Sequence of chain 1.A:
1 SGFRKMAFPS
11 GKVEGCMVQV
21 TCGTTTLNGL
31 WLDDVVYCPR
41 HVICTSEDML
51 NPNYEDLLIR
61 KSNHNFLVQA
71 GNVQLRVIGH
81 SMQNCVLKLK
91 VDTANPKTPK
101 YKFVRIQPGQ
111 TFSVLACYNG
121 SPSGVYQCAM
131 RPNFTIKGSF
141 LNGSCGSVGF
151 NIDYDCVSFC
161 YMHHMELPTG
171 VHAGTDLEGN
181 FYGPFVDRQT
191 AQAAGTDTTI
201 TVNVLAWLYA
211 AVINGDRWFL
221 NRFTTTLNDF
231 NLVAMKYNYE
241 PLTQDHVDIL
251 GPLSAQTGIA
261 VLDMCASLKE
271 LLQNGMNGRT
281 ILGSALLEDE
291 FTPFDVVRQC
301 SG

Binding-site contacts:
Ligand atom C3 contacts residue GLN189 of chain 1.A at 3.7 Å.
Ligand atom C6 contacts residue ARG188 of chain 1.A at 3.6 Å.
Ligand atom C5 contacts residue GLN189 of chain 1.A at 3.7 Å.
Ligand atom C12 contacts residue GLU166 of chain 1.A at 3.7 Å.
Ligand atom O1 contacts residue GLN189 of chain 1.A at 3.3 Å.
Ligand atom C7 contacts residue MET165 of chain 1.A at 3.5 Å (hydrophobic).
Ligand atom C4 contacts residue DMS1 of chain 1.D at 3.7 Å.
Ligand atom C18 contacts residue DMS1 of chain 1.L at 3.6 Å.
Ligand atom C14 contacts residue GLU166 of chain 1.A at 3.7 Å.
Ligand atom CL contacts residue MET165 of chain 1.A at 3.6 Å.
Ligand atom C17 contacts residue DMS1 of chain 1.L at 3.4 Å.
Ligand atom CL contacts residue HIS41 of chain 1.A at 3.5 Å.
Ligand atom CL contacts residue HIS164 of chain 1.A at 3.5 Å.
Ligand atom N1 contacts residue HIS163 of chain 1.A at 2.7 Å (h-bond).
Ligand atom C15 contacts residue LEU141 of chain 1.A at 3.6 Å (hydrophobic).
Ligand atom O2 contacts residue GLU166 of chain 1.A at 2.9 Å (salt-bridge).
Ligand atom C6 contacts residue MET49 of chain 1.A at 3.6 Å (hydrophobic).
Ligand atom C13 contacts residue PHE140 of chain 1.A at 3.4 Å (hydrophobic).
Ligand atom CL contacts residue ASP187 of chain 1.A at 3.4 Å.
Ligand atom C3 contacts residue DMS1 of chain 1.D at 3.6 Å.
Ligand atom C18 contacts residue ASN142 of chain 1.A at 3.6 Å.
Ligand atom N1 contacts residue SER144 of chain 1.A at 3.7 Å.
Ligand atom C17 contacts residue ASN142 of chain 1.A at 3.5 Å.
Ligand atom C12 contacts residue HIS163 of chain 1.A at 3.4 Å.
Ligand atom C13 contacts residue LEU141 of chain 1.A at 3.5 Å (hydrophobic).
Ligand atom O1 contacts residue DMS1 of chain 1.D at 3.6 Å.
Ligand atom O contacts residue DMS1 of chain 1.K at 3.6 Å.
Ligand atom C13 contacts residue GLU166 of chain 1.A at 3.6 Å.
Ligand atom C6 contacts residue MET165 of chain 1.A at 3.3 Å (hydrophobic).
Ligand atom C15 contacts residue PHE140 of chain 1.A at 3.5 Å (hydrophobic).
Ligand atom C8 contacts residue HIS164 of chain 1.A at 3.2 Å.
Ligand atom O2 contacts residue MET165 of chain 1.A at 3.5 Å.
Ligand atom C15 contacts residue GLU166 of chain 1.A at 3.5 Å.
Ligand atom C5 contacts residue MET49 of chain 1.A at 3.7 Å (hydrophobic).
Ligand atom C15 contacts residue ASN142 of chain 1.A at 3.6 Å.
Ligand atom F contacts residue DMS1 of chain 1.L at 3.5 Å.
Ligand atom C contacts residue HIS41 of chain 1.A at 3.1 Å.
Ligand atom C5 contacts residue ARG188 of chain 1.A at 3.6 Å.
Ligand atom F contacts residue ASN142 of chain 1.A at 3.1 Å.
Ligand atom N1 contacts residue GLU166 of chain 1.A at 3.7 Å.

A protein and the small-molecule ligand that binds it are described below.
Small molecule (SMILES): CO[C@@]1(C(=O)Nc2cncc3ccc(F)cc23)CCOc2ccc(Cl)cc21

Sequence of chain 1.B:
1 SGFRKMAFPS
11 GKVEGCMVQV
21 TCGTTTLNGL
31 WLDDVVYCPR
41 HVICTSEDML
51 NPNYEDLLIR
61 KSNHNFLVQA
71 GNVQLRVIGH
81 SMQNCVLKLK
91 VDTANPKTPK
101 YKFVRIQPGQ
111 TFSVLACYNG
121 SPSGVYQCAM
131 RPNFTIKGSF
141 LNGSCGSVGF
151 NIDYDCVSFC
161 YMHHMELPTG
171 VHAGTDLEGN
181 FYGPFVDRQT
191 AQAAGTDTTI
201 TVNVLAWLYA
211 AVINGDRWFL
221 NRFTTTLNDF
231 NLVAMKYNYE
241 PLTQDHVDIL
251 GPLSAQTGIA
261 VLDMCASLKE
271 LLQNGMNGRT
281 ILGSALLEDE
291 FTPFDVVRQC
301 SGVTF